Sequence of chain 1.D:
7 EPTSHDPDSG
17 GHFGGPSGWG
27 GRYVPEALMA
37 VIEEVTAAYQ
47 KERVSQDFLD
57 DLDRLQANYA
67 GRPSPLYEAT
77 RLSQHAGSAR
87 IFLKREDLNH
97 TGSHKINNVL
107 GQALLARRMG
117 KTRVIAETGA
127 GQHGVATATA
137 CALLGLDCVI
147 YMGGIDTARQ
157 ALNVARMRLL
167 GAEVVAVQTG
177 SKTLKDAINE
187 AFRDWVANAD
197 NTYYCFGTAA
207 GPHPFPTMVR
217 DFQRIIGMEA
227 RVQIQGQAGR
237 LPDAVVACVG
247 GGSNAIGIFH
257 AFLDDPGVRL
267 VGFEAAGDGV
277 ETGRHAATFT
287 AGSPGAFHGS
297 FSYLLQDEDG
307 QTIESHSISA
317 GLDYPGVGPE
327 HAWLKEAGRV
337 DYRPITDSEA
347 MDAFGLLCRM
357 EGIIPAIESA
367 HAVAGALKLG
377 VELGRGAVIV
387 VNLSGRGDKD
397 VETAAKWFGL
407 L

Sequence of chain 1.C:
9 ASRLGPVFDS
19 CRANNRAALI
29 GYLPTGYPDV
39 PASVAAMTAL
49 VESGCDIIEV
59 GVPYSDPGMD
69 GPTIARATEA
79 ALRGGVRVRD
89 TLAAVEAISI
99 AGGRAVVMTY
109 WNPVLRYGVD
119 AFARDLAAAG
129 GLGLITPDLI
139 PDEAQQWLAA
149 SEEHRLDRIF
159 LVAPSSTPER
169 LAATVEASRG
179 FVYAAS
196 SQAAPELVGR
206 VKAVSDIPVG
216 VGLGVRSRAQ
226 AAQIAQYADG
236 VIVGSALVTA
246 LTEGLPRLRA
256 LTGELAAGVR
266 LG

The protein below binds the small molecule below.
Small molecule (SMILES): N#C[C@@H]1N[C@@H](CO)[C@H]1c1ccc(-c2ccccc2F)cc1

Binding-site contacts:
Ligand atom C19 contacts residue HIS294 of chain 1.D at 3.6 Å.
Ligand atom C06 contacts residue HIS294 of chain 1.D at 3.7 Å.
Ligand atom C12 contacts residue PHE188 of chain 1.D at 3.7 Å (hydrophobic).
Ligand atom C10 contacts residue PHE188 of chain 1.D at 3.8 Å (hydrophobic).
Ligand atom C03 contacts residue TYR200 of chain 1.D at 3.8 Å (hydrophobic).
Ligand atom C17 contacts residue TYR108 of chain 1.C at 3.8 Å (hydrophobic).
Ligand atom C02 contacts residue PHE202 of chain 1.D at 3.9 Å (hydrophobic).
Ligand atom O20 contacts residue PHE293 of chain 1.D at 3.8 Å.
Ligand atom C01 contacts residue PHE202 of chain 1.D at 3.5 Å (hydrophobic).
Ligand atom C11 contacts residue GLY295 of chain 1.D at 3.9 Å.
Ligand atom C16 contacts residue ASP136 of chain 1.C at 3.9 Å.
Ligand atom C09 contacts residue PHE188 of chain 1.D at 3.4 Å (hydrophobic).
Ligand atom F21 contacts residue LEU34 of chain 1.D at 3.4 Å.
Ligand atom C19 contacts residue ASP64 of chain 1.C at 3.9 Å.
Ligand atom C14 contacts residue ASP64 of chain 1.C at 3.2 Å.
Ligand atom F21 contacts residue PHE188 of chain 1.D at 3.4 Å.
Ligand atom N18 contacts residue PHE188 of chain 1.D at 3.8 Å.
Ligand atom C17 contacts residue ASP136 of chain 1.C at 3.5 Å.
Ligand atom C11 contacts residue PHE188 of chain 1.D at 3.7 Å (hydrophobic).
Ligand atom C09 contacts residue HIS294 of chain 1.D at 3.6 Å.
Ligand atom O20 contacts residue HIS294 of chain 1.D at 3.4 Å (h-bond).
Ligand atom C07 contacts residue HIS294 of chain 1.D at 3.9 Å.
Ligand atom N15 contacts residue TYR108 of chain 1.C at 3.7 Å.
Ligand atom C02 contacts residue PHE211 of chain 1.D at 3.9 Å (hydrophobic).
Ligand atom N18 contacts residue TYR108 of chain 1.C at 3.7 Å.
Ligand atom N18 contacts residue ASP136 of chain 1.C at 3.4 Å.
Ligand atom C08 contacts residue HIS294 of chain 1.D at 3.7 Å.
Ligand atom C04 contacts residue PRO208 of chain 1.D at 3.6 Å (hydrophobic).
Ligand atom C02 contacts residue TYR200 of chain 1.D at 3.7 Å (hydrophobic).
Ligand atom C08 contacts residue PHE188 of chain 1.D at 3.4 Å (hydrophobic).
Ligand atom N18 contacts residue PRO31 of chain 1.D at 3.7 Å.
Ligand atom C01 contacts residue GLY207 of chain 1.D at 3.8 Å.
Ligand atom N18 contacts residue MET67 of chain 1.C at 3.4 Å.
Ligand atom C07 contacts residue PHE188 of chain 1.D at 3.6 Å (hydrophobic).
Ligand atom C12 contacts residue HIS294 of chain 1.D at 3.6 Å.
Ligand atom C01 contacts residue PRO208 of chain 1.D at 3.9 Å (hydrophobic).
Ligand atom C02 contacts residue PRO208 of chain 1.D at 3.6 Å (hydrophobic).
Ligand atom C12 contacts residue GLY295 of chain 1.D at 3.6 Å.
Ligand atom C03 contacts residue PRO208 of chain 1.D at 3.4 Å (hydrophobic).
Ligand atom N15 contacts residue ASP64 of chain 1.C at 3.3 Å (salt-bridge).